Sequence of chain 1.A:
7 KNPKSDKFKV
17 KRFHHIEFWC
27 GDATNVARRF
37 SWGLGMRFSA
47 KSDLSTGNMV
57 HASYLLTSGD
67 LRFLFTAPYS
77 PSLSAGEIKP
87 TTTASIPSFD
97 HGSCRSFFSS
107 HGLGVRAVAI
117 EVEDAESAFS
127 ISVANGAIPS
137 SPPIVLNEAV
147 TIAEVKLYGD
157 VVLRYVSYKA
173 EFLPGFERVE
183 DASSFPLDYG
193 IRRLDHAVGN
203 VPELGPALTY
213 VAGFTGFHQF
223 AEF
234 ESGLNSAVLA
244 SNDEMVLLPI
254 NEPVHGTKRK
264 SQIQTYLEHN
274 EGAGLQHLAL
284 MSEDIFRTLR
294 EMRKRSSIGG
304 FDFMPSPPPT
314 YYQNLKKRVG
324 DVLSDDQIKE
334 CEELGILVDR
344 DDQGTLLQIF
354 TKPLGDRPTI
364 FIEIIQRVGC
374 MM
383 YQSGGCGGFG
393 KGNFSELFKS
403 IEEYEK

Binding-site contacts:
Ligand atom C4 contacts residue PHE396 of chain 1.A at 3.6 Å (hydrophobic).
Ligand atom O9 contacts residue CO1 of chain 1.B at 2.1 Å.
Ligand atom N12 contacts residue HIS198 of chain 1.A at 3.2 Å (h-bond).
Ligand atom C8 contacts residue CO1 of chain 1.B at 3.1 Å.
Ligand atom O9 contacts residue GLU366 of chain 1.A at 3.2 Å (salt-bridge).
Ligand atom F21 contacts residue PHE396 of chain 1.A at 3.0 Å.
Ligand atom O9 contacts residue PHE353 of chain 1.A at 3.7 Å.
Ligand atom O19 contacts residue HIS280 of chain 1.A at 3.6 Å.
Ligand atom F21 contacts residue ASN395 of chain 1.A at 3.0 Å.
Ligand atom F22 contacts residue LEU399 of chain 1.A at 3.4 Å.
Ligand atom C6 contacts residue PHE353 of chain 1.A at 3.5 Å (hydrophobic).
Ligand atom C8 contacts residue PHE391 of chain 1.A at 3.4 Å (hydrophobic).
Ligand atom N12 contacts residue CO1 of chain 1.B at 2.1 Å.
Ligand atom N13 contacts residue VAL200 of chain 1.A at 3.5 Å.
Ligand atom C1 contacts residue PHE391 of chain 1.A at 3.7 Å (hydrophobic).
Ligand atom C16 contacts residue SER239 of chain 1.A at 3.4 Å.
Ligand atom C17 contacts residue GLN265 of chain 1.A at 3.5 Å.
Ligand atom N15 contacts residue PHE391 of chain 1.A at 3.6 Å.
Ligand atom C2 contacts residue GLN351 of chain 1.A at 3.5 Å.
Ligand atom C3 contacts residue GLN351 of chain 1.A at 3.3 Å.
Ligand atom C1 contacts residue PHE353 of chain 1.A at 3.5 Å (hydrophobic).
Ligand atom C3 contacts residue GLY392 of chain 1.A at 3.1 Å.
Ligand atom N14 contacts residue PRO252 of chain 1.A at 3.1 Å.
Ligand atom C2 contacts residue PHE391 of chain 1.A at 3.0 Å (hydrophobic).
Ligand atom N10 contacts residue CO1 of chain 1.B at 3.5 Å.
Ligand atom F22 contacts residue ASN395 of chain 1.A at 3.6 Å.
Ligand atom N13 contacts residue PRO252 of chain 1.A at 3.2 Å.
Ligand atom C11 contacts residue CO1 of chain 1.B at 3.1 Å.
Ligand atom O18 contacts residue PHE353 of chain 1.A at 3.5 Å.
Ligand atom C5 contacts residue PHE353 of chain 1.A at 3.6 Å (hydrophobic).
Ligand atom C5 contacts residue PHE396 of chain 1.A at 3.4 Å (hydrophobic).
Ligand atom N13 contacts residue HIS198 of chain 1.A at 3.2 Å.
Ligand atom N13 contacts residue PHE391 of chain 1.A at 3.5 Å.
Ligand atom N10 contacts residue PHE391 of chain 1.A at 3.4 Å (h-bond).
Ligand atom O9 contacts residue HIS280 of chain 1.A at 3.4 Å (h-bond).
Ligand atom C2 contacts residue GLY392 of chain 1.A at 3.5 Å.
Ligand atom N13 contacts residue CO1 of chain 1.B at 3.1 Å.
Ligand atom N12 contacts residue HIS280 of chain 1.A at 3.4 Å (h-bond).
Ligand atom O18 contacts residue PHE364 of chain 1.A at 3.7 Å.
Ligand atom C11 contacts residue PHE391 of chain 1.A at 3.6 Å (hydrophobic).

This protein binds this small molecule.
Small molecule (SMILES): Cn1nnnc1NC(=O)c1ccc(C(F)(F)F)cc1S(C)(=O)=O